Binding-site contacts:
Ligand atom C19 contacts residue ASP802 of chain 1.C at 3.2 Å.
Ligand atom C20 contacts residue LEU778 of chain 1.C at 3.5 Å (hydrophobic).
Ligand atom C11 contacts residue TYR1005 of chain 1.C at 3.8 Å (hydrophobic).
Ligand atom C20 contacts residue ASP802 of chain 1.C at 3.4 Å.
Ligand atom N04 contacts residue LEU778 of chain 1.C at 3.8 Å.
Ligand atom C16 contacts residue ASP802 of chain 1.C at 3.4 Å.
Ligand atom C03 contacts residue ASP802 of chain 1.C at 3.9 Å.
Ligand atom C10 contacts residue ASN741 of chain 1.C at 3.4 Å.
Ligand atom C11 contacts residue VAL742 of chain 1.C at 3.6 Å (hydrophobic).
Ligand atom N21 contacts residue PHE839 of chain 1.C at 3.8 Å.
Ligand atom N21 contacts residue ASP802 of chain 1.C at 3.7 Å.
Ligand atom C01 contacts residue TYR745 of chain 1.C at 3.9 Å (hydrophobic).
Ligand atom C18 contacts residue LEU806 of chain 1.C at 3.6 Å (hydrophobic).
Ligand atom O23 contacts residue ARG842 of chain 1.C at 3.9 Å.
Ligand atom C09 contacts residue ASN741 of chain 1.C at 3.6 Å.
Ligand atom C11 contacts residue ILE846 of chain 1.C at 3.8 Å (hydrophobic).
Ligand atom C03 contacts residue ARG842 of chain 1.C at 3.9 Å.
Ligand atom O22 contacts residue PHE839 of chain 1.C at 3.4 Å.
Ligand atom O22 contacts residue GLY805 of chain 1.C at 3.5 Å.
Ligand atom O14 contacts residue ARG842 of chain 1.C at 3.5 Å (salt-bridge).
Ligand atom C13 contacts residue TYR1005 of chain 1.C at 3.8 Å (hydrophobic).
Ligand atom C11 contacts residue PHE738 of chain 1.C at 3.8 Å (hydrophobic).
Ligand atom C01 contacts residue ILE846 of chain 1.C at 3.7 Å (hydrophobic).
Ligand atom C13 contacts residue ILE846 of chain 1.C at 3.5 Å (hydrophobic).
Ligand atom C12 contacts residue ILE846 of chain 1.C at 3.7 Å (hydrophobic).
Ligand atom C15 contacts residue ASP802 of chain 1.C at 3.5 Å.
Ligand atom C18 contacts residue PHE839 of chain 1.C at 3.4 Å (hydrophobic).
Ligand atom C16 contacts residue ARG842 of chain 1.C at 3.6 Å.
Ligand atom C17 contacts residue PHE839 of chain 1.C at 3.6 Å (hydrophobic).
Ligand atom C12 contacts residue TYR1005 of chain 1.C at 3.2 Å (hydrophobic).
Ligand atom C18 contacts residue ASP802 of chain 1.C at 3.0 Å.
Ligand atom C17 contacts residue ASP802 of chain 1.C at 3.1 Å.
Ligand atom O06 contacts residue ASP781 of chain 1.C at 3.5 Å (salt-bridge).
Ligand atom C19 contacts residue LEU778 of chain 1.C at 3.6 Å (hydrophobic).
Ligand atom C19 contacts residue LEU806 of chain 1.C at 3.6 Å (hydrophobic).
Ligand atom O22 contacts residue ASP802 of chain 1.C at 3.8 Å.
Ligand atom O14 contacts residue ILE846 of chain 1.C at 3.6 Å.
Ligand atom C08 contacts residue ILE846 of chain 1.C at 3.9 Å (hydrophobic).
Ligand atom O23 contacts residue ASP802 of chain 1.C at 3.5 Å.
Ligand atom C02 contacts residue ARG842 of chain 1.C at 3.4 Å.

Sequence of chain 1.C:
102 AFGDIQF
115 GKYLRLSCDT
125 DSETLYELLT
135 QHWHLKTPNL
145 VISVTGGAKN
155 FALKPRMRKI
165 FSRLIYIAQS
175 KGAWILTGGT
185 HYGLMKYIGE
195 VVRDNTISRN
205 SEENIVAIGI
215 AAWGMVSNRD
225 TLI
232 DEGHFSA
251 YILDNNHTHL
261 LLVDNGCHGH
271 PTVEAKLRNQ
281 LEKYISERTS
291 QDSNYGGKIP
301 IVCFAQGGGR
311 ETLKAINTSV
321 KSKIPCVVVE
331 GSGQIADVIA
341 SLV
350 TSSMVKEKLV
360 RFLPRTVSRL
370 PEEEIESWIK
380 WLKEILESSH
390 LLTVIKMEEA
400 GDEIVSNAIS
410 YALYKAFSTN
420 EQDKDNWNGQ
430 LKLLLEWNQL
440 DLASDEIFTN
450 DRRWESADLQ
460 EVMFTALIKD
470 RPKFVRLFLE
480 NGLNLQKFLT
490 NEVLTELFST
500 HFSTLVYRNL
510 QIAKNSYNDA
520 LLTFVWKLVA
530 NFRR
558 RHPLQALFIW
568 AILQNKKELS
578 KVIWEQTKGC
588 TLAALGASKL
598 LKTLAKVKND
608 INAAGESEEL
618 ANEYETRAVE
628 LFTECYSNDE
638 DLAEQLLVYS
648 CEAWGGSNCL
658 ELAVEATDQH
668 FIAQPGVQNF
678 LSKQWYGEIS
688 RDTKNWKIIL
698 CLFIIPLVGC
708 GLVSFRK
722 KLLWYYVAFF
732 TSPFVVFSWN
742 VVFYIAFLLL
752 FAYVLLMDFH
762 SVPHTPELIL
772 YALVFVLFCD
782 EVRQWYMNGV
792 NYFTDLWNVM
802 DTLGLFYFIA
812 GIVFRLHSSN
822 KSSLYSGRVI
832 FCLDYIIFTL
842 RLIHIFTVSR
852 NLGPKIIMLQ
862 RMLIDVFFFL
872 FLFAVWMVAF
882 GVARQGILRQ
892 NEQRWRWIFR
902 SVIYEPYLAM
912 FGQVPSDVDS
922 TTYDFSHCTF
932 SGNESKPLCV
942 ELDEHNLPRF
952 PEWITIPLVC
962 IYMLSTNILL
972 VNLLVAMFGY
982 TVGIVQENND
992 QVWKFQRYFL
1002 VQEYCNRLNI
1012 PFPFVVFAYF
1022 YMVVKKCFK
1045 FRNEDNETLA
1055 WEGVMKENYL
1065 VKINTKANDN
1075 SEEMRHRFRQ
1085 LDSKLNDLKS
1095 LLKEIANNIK

A protein and the small-molecule ligand that binds it are described below.
Small molecule (SMILES): O=C1NC(c2cccc([N+](=O)[O-])c2)=CCN1c1ccccc1O